Binding-site contacts:
Ligand atom O6 contacts residue ASN143 of chain 3.A at 3.2 Å (h-bond).
Ligand atom C2 contacts residue ASN143 of chain 3.A at 2.6 Å.
Ligand atom C6 contacts residue ARG142 of chain 3.A at 3.8 Å.
Ligand atom C3 contacts residue ASN143 of chain 3.A at 3.7 Å.
Ligand atom O6 contacts residue ARG142 of chain 3.A at 4.1 Å.
Ligand atom C1 contacts residue ASN143 of chain 3.A at 1.5 Å.
Ligand atom N2 contacts residue ASN143 of chain 3.A at 3.6 Å.
Ligand atom C3 contacts residue ASN153 of chain 3.A at 4.3 Å.
Ligand atom O3 contacts residue ASN153 of chain 3.A at 3.3 Å (h-bond).
Ligand atom C5 contacts residue ASN143 of chain 3.A at 3.2 Å.
Ligand atom C4 contacts residue ASN153 of chain 3.A at 4.5 Å.
Ligand atom O7 contacts residue ASN153 of chain 3.A at 4.1 Å.
Ligand atom O5 contacts residue ASN143 of chain 3.A at 2.4 Å (h-bond).
Ligand atom C6 contacts residue ASN143 of chain 3.A at 3.3 Å.
Ligand atom C7 contacts residue ASN143 of chain 3.A at 3.8 Å.
Ligand atom C4 contacts residue ASN143 of chain 3.A at 3.6 Å.
Ligand atom O7 contacts residue ASN143 of chain 3.A at 2.9 Å (h-bond).
Ligand atom O4 contacts residue ARG142 of chain 3.A at 4.2 Å.

This protein binds this small molecule.
Small molecule (SMILES): CC(=O)N[C@@H]1[C@@H](O)[C@H](O)[C@@H](CO)O[C@H]1O

Sequence of chain 3.A:
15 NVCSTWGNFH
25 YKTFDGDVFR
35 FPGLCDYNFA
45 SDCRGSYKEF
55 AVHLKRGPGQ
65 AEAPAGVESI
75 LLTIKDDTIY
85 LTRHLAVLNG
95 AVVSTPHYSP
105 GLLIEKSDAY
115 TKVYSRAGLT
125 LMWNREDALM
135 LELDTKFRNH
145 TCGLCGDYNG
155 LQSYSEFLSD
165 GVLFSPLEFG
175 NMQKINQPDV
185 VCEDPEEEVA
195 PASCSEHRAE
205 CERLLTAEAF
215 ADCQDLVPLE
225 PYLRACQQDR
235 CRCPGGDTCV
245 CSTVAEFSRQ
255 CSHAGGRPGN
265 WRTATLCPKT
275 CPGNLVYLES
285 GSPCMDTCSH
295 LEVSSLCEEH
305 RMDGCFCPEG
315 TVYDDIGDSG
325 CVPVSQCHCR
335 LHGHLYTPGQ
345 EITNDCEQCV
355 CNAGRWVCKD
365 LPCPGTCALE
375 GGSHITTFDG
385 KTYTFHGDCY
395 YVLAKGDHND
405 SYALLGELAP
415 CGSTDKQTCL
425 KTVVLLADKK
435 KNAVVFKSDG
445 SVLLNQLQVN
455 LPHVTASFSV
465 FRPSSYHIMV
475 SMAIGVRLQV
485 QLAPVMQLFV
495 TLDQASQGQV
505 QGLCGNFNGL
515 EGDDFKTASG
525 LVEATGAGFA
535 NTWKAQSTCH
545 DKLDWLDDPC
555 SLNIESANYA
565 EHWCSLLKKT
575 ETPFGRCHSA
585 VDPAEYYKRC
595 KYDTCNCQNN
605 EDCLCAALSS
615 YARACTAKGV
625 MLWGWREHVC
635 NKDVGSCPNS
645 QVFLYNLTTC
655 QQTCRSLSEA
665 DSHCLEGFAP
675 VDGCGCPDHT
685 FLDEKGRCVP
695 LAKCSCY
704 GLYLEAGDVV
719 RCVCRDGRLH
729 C